Binding-site contacts:
Ligand atom C02 contacts residue PHE107 of chain 1.B at 3.8 Å (hydrophobic).
Ligand atom N24 contacts residue MET124 of chain 1.B at 4.0 Å.
Ligand atom C11 contacts residue LEU49 of chain 1.B at 3.4 Å (hydrophobic).
Ligand atom C31 contacts residue MET231 of chain 1.B at 3.4 Å (hydrophobic).
Ligand atom N24 contacts residue MET46 of chain 1.B at 4.0 Å.
Ligand atom C10 contacts residue THR50 of chain 1.B at 3.6 Å.
Ligand atom C15 contacts residue GLU56 of chain 1.B at 3.4 Å.
Ligand atom O16 contacts residue LEU90 of chain 1.B at 3.7 Å.
Ligand atom C29 contacts residue HIS227 of chain 1.B at 3.7 Å.
Ligand atom C10 contacts residue MET46 of chain 1.B at 3.8 Å (hydrophobic).
Ligand atom C29 contacts residue MET231 of chain 1.B at 3.2 Å (hydrophobic).
Ligand atom C27 contacts residue GLU122 of chain 1.B at 3.9 Å.
Ligand atom O09 contacts residue LEU228 of chain 1.B at 3.8 Å.
Ligand atom C30 contacts residue MET231 of chain 1.B at 2.1 Å (hydrophobic).
Ligand atom C18 contacts residue LEU49 of chain 1.B at 3.8 Å (hydrophobic).
Ligand atom O16 contacts residue ARG97 of chain 1.B at 3.1 Å (salt-bridge).
Ligand atom C17 contacts residue ALA53 of chain 1.B at 4.0 Å (hydrophobic).
Ligand atom C22 contacts residue LEU228 of chain 1.B at 3.6 Å (hydrophobic).
Ligand atom C08 contacts residue LEU228 of chain 1.B at 3.9 Å (hydrophobic).
Ligand atom C17 contacts residue GLU56 of chain 1.B at 3.3 Å.
Ligand atom C01 contacts residue LEU131 of chain 1.B at 3.5 Å (hydrophobic).
Ligand atom C21 contacts residue LEU228 of chain 1.B at 3.5 Å (hydrophobic).
Ligand atom C06 contacts residue ALA53 of chain 1.B at 3.8 Å (hydrophobic).
Ligand atom C28 contacts residue GLU122 of chain 1.B at 3.9 Å.
Ligand atom O09 contacts residue THR50 of chain 1.B at 3.3 Å (h-bond).
Ligand atom C26 contacts residue MET124 of chain 1.B at 3.8 Å (hydrophobic).
Ligand atom C22 contacts residue GLY224 of chain 1.B at 3.9 Å.
Ligand atom C31 contacts residue MET46 of chain 1.B at 3.7 Å (hydrophobic).
Ligand atom C21 contacts residue GLY224 of chain 1.B at 3.6 Å.
Ligand atom C07 contacts residue ALA53 of chain 1.B at 3.6 Å (hydrophobic).
Ligand atom C14 contacts residue LEU90 of chain 1.B at 3.7 Å (hydrophobic).
Ligand atom C27 contacts residue HIS227 of chain 1.B at 3.8 Å.
Ligand atom C28 contacts residue HIS227 of chain 1.B at 3.5 Å.
Ligand atom C11 contacts residue MET46 of chain 1.B at 4.0 Å (hydrophobic).
Ligand atom C30 contacts residue HIS227 of chain 1.B at 3.8 Å.
Ligand atom C01 contacts residue MET91 of chain 1.B at 4.0 Å (hydrophobic).
Ligand atom C18 contacts residue ALA53 of chain 1.B at 3.9 Å (hydrophobic).
Ligand atom O09 contacts residue LEU243 of chain 1.B at 3.4 Å.
Ligand atom O16 contacts residue GLU56 of chain 1.B at 2.7 Å (salt-bridge).
Ligand atom C08 contacts residue THR50 of chain 1.B at 3.9 Å.

This small molecule binds to this protein.
Small molecule (SMILES): CCC(=C(c1ccc(O)cc1)c1ccc(O)cc1)c1cccc(Nc2cccc(C)c2)c1

Sequence of chain 1.B:
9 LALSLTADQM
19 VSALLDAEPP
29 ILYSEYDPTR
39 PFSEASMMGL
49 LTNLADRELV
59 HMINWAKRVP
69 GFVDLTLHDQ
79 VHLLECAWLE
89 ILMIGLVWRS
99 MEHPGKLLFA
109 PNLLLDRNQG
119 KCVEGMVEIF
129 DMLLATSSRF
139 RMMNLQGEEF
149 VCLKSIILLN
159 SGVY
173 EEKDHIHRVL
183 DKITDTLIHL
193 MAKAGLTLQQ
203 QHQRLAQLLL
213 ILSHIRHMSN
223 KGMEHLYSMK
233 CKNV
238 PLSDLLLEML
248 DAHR